A protein and the small-molecule ligand that binds it are described below.
Small molecule (SMILES): N=C1N[C@H]2[C@H](CS[C@H]2CCCCC(=O)O)N1

Sequence of chain 2.B:
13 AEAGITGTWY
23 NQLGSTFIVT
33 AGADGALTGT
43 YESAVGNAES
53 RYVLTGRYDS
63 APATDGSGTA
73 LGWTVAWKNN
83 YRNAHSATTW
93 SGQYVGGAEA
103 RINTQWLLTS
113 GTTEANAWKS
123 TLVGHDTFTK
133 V

Binding-site contacts:
Ligand atom C8 contacts residue TRP79 of chain 3.A at 3.9 Å (hydrophobic).
Ligand atom C6 contacts residue TRP108 of chain 3.A at 3.7 Å (hydrophobic).
Ligand atom N3 contacts residue TYR43 of chain 3.A at 2.8 Å (h-bond).
Ligand atom O12 contacts residue ALA86 of chain 3.A at 3.7 Å.
Ligand atom C4 contacts residue SER45 of chain 3.A at 4.0 Å.
Ligand atom N1 contacts residue ASP128 of chain 3.A at 3.0 Å (salt-bridge).
Ligand atom C9 contacts residue GLY48 of chain 3.A at 3.9 Å.
Ligand atom N2 contacts residue SER45 of chain 3.A at 2.8 Å (h-bond).
Ligand atom N2 contacts residue VAL47 of chain 3.A at 3.6 Å.
Ligand atom N3 contacts residue SER45 of chain 3.A at 3.5 Å (h-bond).
Ligand atom C10 contacts residue ALA50 of chain 3.A at 4.0 Å (hydrophobic).
Ligand atom C9 contacts residue ALA50 of chain 3.A at 3.6 Å (hydrophobic).
Ligand atom C3 contacts residue SER27 of chain 3.A at 3.7 Å.
Ligand atom C7 contacts residue SER45 of chain 3.A at 3.3 Å.
Ligand atom C9 contacts residue TRP79 of chain 3.A at 3.8 Å (hydrophobic).
Ligand atom C10 contacts residue TRP79 of chain 3.A at 3.4 Å (hydrophobic).
Ligand atom C3 contacts residue TYR43 of chain 3.A at 3.6 Å (hydrophobic).
Ligand atom C3 contacts residue LEU25 of chain 3.A at 3.6 Å (hydrophobic).
Ligand atom N1 contacts residue TYR43 of chain 3.A at 3.9 Å.
Ligand atom O12 contacts residue SER88 of chain 3.A at 2.8 Å (h-bond).
Ligand atom N3 contacts residue SER27 of chain 3.A at 2.6 Å (h-bond).
Ligand atom C8 contacts residue VAL47 of chain 3.A at 4.0 Å (hydrophobic).
Ligand atom C7 contacts residue VAL47 of chain 3.A at 3.5 Å (hydrophobic).
Ligand atom C4 contacts residue VAL47 of chain 3.A at 3.6 Å (hydrophobic).
Ligand atom C11 contacts residue ASN49 of chain 3.A at 3.8 Å.
Ligand atom C6 contacts residue TRP92 of chain 3.A at 3.8 Å (hydrophobic).
Ligand atom C11 contacts residue SER88 of chain 3.A at 3.9 Å.
Ligand atom N1 contacts residue LEU25 of chain 3.A at 3.5 Å.
Ligand atom C2 contacts residue TRP120 of chain 2.B at 3.8 Å (hydrophobic).
Ligand atom C7 contacts residue TRP79 of chain 3.A at 4.0 Å (hydrophobic).
Ligand atom C3 contacts residue SER45 of chain 3.A at 3.6 Å.
Ligand atom C5 contacts residue LEU25 of chain 3.A at 3.9 Å (hydrophobic).
Ligand atom N3 contacts residue ASN23 of chain 3.A at 3.3 Å (h-bond).
Ligand atom C5 contacts residue ASP128 of chain 3.A at 3.9 Å.
Ligand atom S1 contacts residue TRP79 of chain 3.A at 3.6 Å.
Ligand atom C10 contacts residue ASN49 of chain 3.A at 3.7 Å.
Ligand atom O11 contacts residue ASN49 of chain 3.A at 3.0 Å (h-bond).
Ligand atom C9 contacts residue VAL47 of chain 3.A at 3.5 Å (hydrophobic).
Ligand atom S1 contacts residue THR90 of chain 3.A at 3.2 Å (h-bond).
Ligand atom O11 contacts residue GLY48 of chain 3.A at 3.3 Å.

Sequence of chain 3.A:
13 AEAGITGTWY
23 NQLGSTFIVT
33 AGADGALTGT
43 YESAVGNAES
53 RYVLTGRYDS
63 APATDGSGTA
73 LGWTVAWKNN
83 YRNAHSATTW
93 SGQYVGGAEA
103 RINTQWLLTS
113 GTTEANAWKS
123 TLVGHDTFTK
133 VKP